The protein below binds the small molecule below.
Small molecule (SMILES): O=c1[nH]c(=O)c2nn[nH]c2[nH]1

Binding-site contacts:
Ligand atom O2 contacts residue SER227 of chain 1.A at 3.6 Å.
Ligand atom N3 contacts residue ASN255 of chain 1.A at 3.4 Å (h-bond).
Ligand atom N7 contacts residue ALA57 of chain 2.A at 3.5 Å.
Ligand atom C4 contacts residue ARG177 of chain 1.A at 3.8 Å.
Ligand atom C2 contacts residue VAL228 of chain 1.A at 4.0 Å (hydrophobic).
Ligand atom O6 contacts residue ILE289 of chain 1.A at 4.1 Å.
Ligand atom N9 contacts residue ARG177 of chain 1.A at 4.0 Å.
Ligand atom O6 contacts residue ILE55 of chain 2.A at 3.5 Å.
Ligand atom O2 contacts residue GLN229 of chain 1.A at 3.8 Å.
Ligand atom N8 contacts residue ASP59 of chain 2.A at 3.9 Å.
Ligand atom C4 contacts residue ASN255 of chain 1.A at 3.9 Å.
Ligand atom N9 contacts residue LEU171 of chain 1.A at 3.9 Å.
Ligand atom O2 contacts residue VAL228 of chain 1.A at 2.9 Å (h-bond).
Ligand atom N3 contacts residue PHE160 of chain 1.A at 3.7 Å.
Ligand atom C2 contacts residue PHE160 of chain 1.A at 3.7 Å (hydrophobic).
Ligand atom N8 contacts residue LEU171 of chain 1.A at 3.8 Å.
Ligand atom N1 contacts residue PHE160 of chain 1.A at 3.6 Å.
Ligand atom N8 contacts residue ALA57 of chain 2.A at 3.7 Å.
Ligand atom C6 contacts residue GLN229 of chain 1.A at 3.7 Å.
Ligand atom C5 contacts residue THR58 of chain 2.A at 4.0 Å.
Ligand atom C6 contacts residue PHE160 of chain 1.A at 3.6 Å (hydrophobic).
Ligand atom O6 contacts residue PHE160 of chain 1.A at 4.1 Å.
Ligand atom N9 contacts residue PHE160 of chain 1.A at 3.5 Å.
Ligand atom C2 contacts residue ARG177 of chain 1.A at 3.5 Å.
Ligand atom N9 contacts residue THR58 of chain 2.A at 4.0 Å.
Ligand atom C2 contacts residue GLN229 of chain 1.A at 3.8 Å.
Ligand atom C5 contacts residue PHE160 of chain 1.A at 3.4 Å (hydrophobic).
Ligand atom O6 contacts residue THR58 of chain 2.A at 3.9 Å.
Ligand atom N3 contacts residue ARG177 of chain 1.A at 3.0 Å (salt-bridge).
Ligand atom C4 contacts residue PHE160 of chain 1.A at 3.4 Å (hydrophobic).
Ligand atom N8 contacts residue THR58 of chain 2.A at 3.3 Å (h-bond).
Ligand atom O6 contacts residue TYR9 of chain 2.A at 3.8 Å.
Ligand atom O6 contacts residue GLN229 of chain 1.A at 2.9 Å (h-bond).
Ligand atom N8 contacts residue PHE160 of chain 1.A at 3.7 Å.
Ligand atom N1 contacts residue GLN229 of chain 1.A at 2.9 Å (h-bond).
Ligand atom O2 contacts residue PHE160 of chain 1.A at 3.9 Å.
Ligand atom O2 contacts residue ARG177 of chain 1.A at 2.8 Å (salt-bridge).
Ligand atom N7 contacts residue THR58 of chain 2.A at 2.8 Å (h-bond).
Ligand atom C2 contacts residue ASN255 of chain 1.A at 3.9 Å.
Ligand atom N7 contacts residue PHE160 of chain 1.A at 3.7 Å.

Sequence of chain 2.A:
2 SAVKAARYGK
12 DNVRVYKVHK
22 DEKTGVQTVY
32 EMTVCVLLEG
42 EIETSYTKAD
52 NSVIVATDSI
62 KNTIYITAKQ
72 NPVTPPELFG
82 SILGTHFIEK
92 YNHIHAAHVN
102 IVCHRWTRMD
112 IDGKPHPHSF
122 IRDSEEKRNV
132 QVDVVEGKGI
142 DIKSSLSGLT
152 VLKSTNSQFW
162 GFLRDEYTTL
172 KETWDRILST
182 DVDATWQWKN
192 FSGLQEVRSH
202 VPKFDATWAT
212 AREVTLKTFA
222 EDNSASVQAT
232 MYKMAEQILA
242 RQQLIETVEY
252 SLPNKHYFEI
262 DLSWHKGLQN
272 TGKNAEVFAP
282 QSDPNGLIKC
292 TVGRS

Sequence of chain 1.A:
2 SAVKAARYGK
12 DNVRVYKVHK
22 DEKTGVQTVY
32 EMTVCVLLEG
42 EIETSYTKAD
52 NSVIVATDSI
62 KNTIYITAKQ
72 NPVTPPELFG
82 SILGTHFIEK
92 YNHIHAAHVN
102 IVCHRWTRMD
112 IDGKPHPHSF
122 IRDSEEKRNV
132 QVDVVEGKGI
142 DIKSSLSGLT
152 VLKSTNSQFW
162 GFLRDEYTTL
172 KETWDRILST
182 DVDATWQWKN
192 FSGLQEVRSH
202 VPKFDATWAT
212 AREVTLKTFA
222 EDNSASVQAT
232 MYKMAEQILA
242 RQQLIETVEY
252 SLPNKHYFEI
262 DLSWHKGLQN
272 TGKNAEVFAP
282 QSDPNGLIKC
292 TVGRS